Sequence of chain 1.A:
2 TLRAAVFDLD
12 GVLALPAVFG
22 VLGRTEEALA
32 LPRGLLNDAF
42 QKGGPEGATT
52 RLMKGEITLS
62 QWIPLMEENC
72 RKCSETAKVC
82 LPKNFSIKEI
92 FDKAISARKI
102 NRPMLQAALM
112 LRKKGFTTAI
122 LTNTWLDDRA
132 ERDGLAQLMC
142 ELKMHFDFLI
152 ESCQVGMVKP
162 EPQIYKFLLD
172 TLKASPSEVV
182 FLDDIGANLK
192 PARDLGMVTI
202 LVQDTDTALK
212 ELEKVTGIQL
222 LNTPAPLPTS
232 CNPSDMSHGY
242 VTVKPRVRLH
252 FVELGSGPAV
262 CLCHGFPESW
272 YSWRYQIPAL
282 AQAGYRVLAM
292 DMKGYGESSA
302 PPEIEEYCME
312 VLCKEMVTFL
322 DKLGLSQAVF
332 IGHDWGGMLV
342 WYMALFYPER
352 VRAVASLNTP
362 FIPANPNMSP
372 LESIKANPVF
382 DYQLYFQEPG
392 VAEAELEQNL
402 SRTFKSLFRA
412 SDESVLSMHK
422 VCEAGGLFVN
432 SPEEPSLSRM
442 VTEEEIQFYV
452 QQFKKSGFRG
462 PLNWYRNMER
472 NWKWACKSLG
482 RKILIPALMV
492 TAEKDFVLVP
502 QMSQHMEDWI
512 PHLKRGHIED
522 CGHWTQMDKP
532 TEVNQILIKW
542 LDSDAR

This protein binds this small molecule.
Small molecule (SMILES): O=C(Nc1ccccc1N1CCOCC1)c1ccsc1

Binding-site contacts:
Ligand atom C10 contacts residue ASN472 of chain 1.A at 3.8 Å.
Ligand atom O15 contacts residue TRP336 of chain 1.A at 3.7 Å.
Ligand atom O16 contacts residue TRP473 of chain 1.A at 3.8 Å.
Ligand atom C19 contacts residue ILE375 of chain 1.A at 3.9 Å (hydrophobic).
Ligand atom C4 contacts residue ALA476 of chain 1.A at 3.9 Å (hydrophobic).
Ligand atom C9 contacts residue TYR343 of chain 1.A at 3.6 Å (hydrophobic).
Ligand atom C18 contacts residue TYR466 of chain 1.A at 3.7 Å (hydrophobic).
Ligand atom C11 contacts residue MET310 of chain 1.A at 3.8 Å (hydrophobic).
Ligand atom O16 contacts residue ALA365 of chain 1.A at 4.0 Å.
Ligand atom C18 contacts residue MET469 of chain 1.A at 3.9 Å (hydrophobic).
Ligand atom C8 contacts residue ASN472 of chain 1.A at 4.2 Å.
Ligand atom C1 contacts residue ASN472 of chain 1.A at 3.9 Å.
Ligand atom C4 contacts residue TYR343 of chain 1.A at 3.8 Å (hydrophobic).
Ligand atom C19 contacts residue GLN384 of chain 1.A at 3.2 Å.
Ligand atom C10 contacts residue TRP336 of chain 1.A at 3.6 Å (hydrophobic).
Ligand atom C6 contacts residue MET339 of chain 1.A at 3.9 Å (hydrophobic).
Ligand atom C4 contacts residue ASN472 of chain 1.A at 3.8 Å.
Ligand atom C8 contacts residue MET469 of chain 1.A at 3.9 Å (hydrophobic).
Ligand atom O15 contacts residue ASN472 of chain 1.A at 2.7 Å (h-bond).
Ligand atom S20 contacts residue GLN384 of chain 1.A at 3.9 Å.
Ligand atom C2 contacts residue ASN472 of chain 1.A at 3.9 Å.
Ligand atom C13 contacts residue TRP473 of chain 1.A at 3.9 Å (hydrophobic).
Ligand atom N5 contacts residue TRP336 of chain 1.A at 4.1 Å.
Ligand atom C17 contacts residue TRP336 of chain 1.A at 4.0 Å (hydrophobic).
Ligand atom S20 contacts residue TYR466 of chain 1.A at 3.8 Å.
Ligand atom C13 contacts residue PRO371 of chain 1.A at 3.8 Å (hydrophobic).
Ligand atom C11 contacts residue ASN472 of chain 1.A at 3.5 Å.
Ligand atom C12 contacts residue ALA365 of chain 1.A at 3.7 Å (hydrophobic).
Ligand atom S20 contacts residue MET469 of chain 1.A at 3.8 Å.
Ligand atom C7 contacts residue ALA365 of chain 1.A at 4.0 Å (hydrophobic).
Ligand atom O15 contacts residue MET469 of chain 1.A at 3.8 Å.
Ligand atom C9 contacts residue ASN472 of chain 1.A at 3.8 Å.
Ligand atom C6 contacts residue ASN472 of chain 1.A at 3.2 Å.
Ligand atom C18 contacts residue TRP336 of chain 1.A at 4.0 Å (hydrophobic).
Ligand atom C8 contacts residue TRP473 of chain 1.A at 3.8 Å (hydrophobic).
Ligand atom C14 contacts residue TRP336 of chain 1.A at 3.6 Å (hydrophobic).
Ligand atom C7 contacts residue TYR343 of chain 1.A at 4.1 Å (hydrophobic).
Ligand atom C6 contacts residue TRP336 of chain 1.A at 3.8 Å (hydrophobic).
Ligand atom O15 contacts residue ASN468 of chain 1.A at 4.1 Å.
Ligand atom C11 contacts residue MET339 of chain 1.A at 3.9 Å (hydrophobic).